Sequence of chain 1.D:
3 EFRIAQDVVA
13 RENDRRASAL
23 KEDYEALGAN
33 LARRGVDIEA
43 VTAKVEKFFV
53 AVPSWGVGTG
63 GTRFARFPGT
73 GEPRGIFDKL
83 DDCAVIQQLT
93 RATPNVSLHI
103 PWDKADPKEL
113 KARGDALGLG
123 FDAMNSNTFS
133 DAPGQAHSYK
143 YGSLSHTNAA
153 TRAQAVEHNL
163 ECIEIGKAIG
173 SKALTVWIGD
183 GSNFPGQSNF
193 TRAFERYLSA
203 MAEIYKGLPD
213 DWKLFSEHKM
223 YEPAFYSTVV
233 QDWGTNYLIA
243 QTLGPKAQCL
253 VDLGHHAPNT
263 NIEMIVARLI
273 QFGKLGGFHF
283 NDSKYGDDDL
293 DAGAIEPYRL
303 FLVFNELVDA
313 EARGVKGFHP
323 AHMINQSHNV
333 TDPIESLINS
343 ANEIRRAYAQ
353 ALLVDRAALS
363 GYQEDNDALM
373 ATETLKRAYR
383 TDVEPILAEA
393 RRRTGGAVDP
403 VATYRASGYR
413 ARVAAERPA

This small molecule binds to this protein.
Small molecule (SMILES): C[C@@H]1O[C@@](O)(CO)[C@H](O)[C@H]1O

Sequence of chain 1.C:
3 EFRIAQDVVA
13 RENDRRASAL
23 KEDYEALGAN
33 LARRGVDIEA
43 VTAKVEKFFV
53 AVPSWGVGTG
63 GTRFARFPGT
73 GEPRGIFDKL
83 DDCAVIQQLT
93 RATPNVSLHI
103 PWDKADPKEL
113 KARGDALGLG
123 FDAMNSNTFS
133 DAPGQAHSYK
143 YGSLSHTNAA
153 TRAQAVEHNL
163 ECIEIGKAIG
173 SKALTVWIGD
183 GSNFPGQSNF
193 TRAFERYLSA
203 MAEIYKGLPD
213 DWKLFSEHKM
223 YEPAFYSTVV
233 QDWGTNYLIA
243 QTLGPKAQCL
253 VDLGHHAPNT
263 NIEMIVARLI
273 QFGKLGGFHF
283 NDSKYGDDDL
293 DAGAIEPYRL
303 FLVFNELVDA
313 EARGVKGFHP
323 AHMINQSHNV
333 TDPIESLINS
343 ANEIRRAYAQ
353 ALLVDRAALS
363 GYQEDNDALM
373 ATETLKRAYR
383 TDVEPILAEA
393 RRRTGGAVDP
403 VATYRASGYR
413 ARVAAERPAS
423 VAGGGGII

Binding-site contacts:
Ligand atom C4 contacts residue HIS101 of chain 1.D at 3.9 Å.
Ligand atom O3 contacts residue GLU219 of chain 1.D at 2.6 Å (salt-bridge).
Ligand atom O5 contacts residue PHE66 of chain 1.C at 3.9 Å.
Ligand atom O1 contacts residue TRP179 of chain 1.D at 3.9 Å.
Ligand atom O1 contacts residue ASP289 of chain 1.D at 3.1 Å (salt-bridge).
Ligand atom C2 contacts residue MN1 of chain 1.O at 3.1 Å.
Ligand atom C1 contacts residue TRP179 of chain 1.D at 3.3 Å (hydrophobic).
Ligand atom C3 contacts residue ASN327 of chain 1.D at 4.1 Å.
Ligand atom O1 contacts residue MN1 of chain 1.O at 2.3 Å.
Ligand atom O2 contacts residue MN1 of chain 1.N at 2.1 Å.
Ligand atom O2 contacts residue GLU219 of chain 1.D at 3.5 Å (salt-bridge).
Ligand atom C1 contacts residue MN1 of chain 1.O at 3.1 Å.
Ligand atom O3 contacts residue HIS281 of chain 1.D at 2.9 Å.
Ligand atom O4 contacts residue HIS101 of chain 1.D at 2.9 Å (h-bond).
Ligand atom O1 contacts residue LYS221 of chain 1.D at 2.9 Å (salt-bridge).
Ligand atom O2 contacts residue HIS257 of chain 1.D at 3.2 Å (h-bond).
Ligand atom O5 contacts residue MN1 of chain 1.N at 4.1 Å.
Ligand atom O1 contacts residue HIS257 of chain 1.D at 3.4 Å (h-bond).
Ligand atom C4 contacts residue ASN327 of chain 1.D at 4.1 Å.
Ligand atom O1 contacts residue PHE66 of chain 1.C at 3.3 Å.
Ligand atom C3 contacts residue TRP179 of chain 1.D at 3.9 Å (hydrophobic).
Ligand atom C2 contacts residue HIS257 of chain 1.D at 4.0 Å.
Ligand atom C6 contacts residue TRP57 of chain 1.D at 3.2 Å (hydrophobic).
Ligand atom O2 contacts residue ASN327 of chain 1.D at 2.8 Å (h-bond).
Ligand atom O4 contacts residue TRP179 of chain 1.D at 3.8 Å.
Ligand atom C6 contacts residue ASN327 of chain 1.D at 3.6 Å.
Ligand atom C2 contacts residue ASN327 of chain 1.D at 3.6 Å.
Ligand atom C2 contacts residue MN1 of chain 1.N at 3.2 Å.
Ligand atom O5 contacts residue ASN327 of chain 1.D at 3.4 Å (h-bond).
Ligand atom O5 contacts residue MN1 of chain 1.O at 3.5 Å.
Ligand atom O2 contacts residue MN1 of chain 1.O at 2.2 Å.
Ligand atom O3 contacts residue MN1 of chain 1.N at 2.2 Å.
Ligand atom C3 contacts residue GLU219 of chain 1.D at 3.5 Å.
Ligand atom C1 contacts residue LYS221 of chain 1.D at 4.0 Å.
Ligand atom C5 contacts residue ASN327 of chain 1.D at 4.1 Å.
Ligand atom C1 contacts residue HIS257 of chain 1.D at 3.7 Å.
Ligand atom O2 contacts residue ASP254 of chain 1.D at 3.2 Å (salt-bridge).
Ligand atom O3 contacts residue ASN327 of chain 1.D at 3.7 Å.
Ligand atom C3 contacts residue MN1 of chain 1.N at 3.2 Å.
Ligand atom C1 contacts residue PHE66 of chain 1.C at 4.0 Å (hydrophobic).